Binding-site contacts:
Ligand atom C6 contacts residue GLY112 of chain 1.B at 3.6 Å.
Ligand atom O6 contacts residue GLY112 of chain 1.B at 3.1 Å.
Ligand atom O3 contacts residue HIS95 of chain 1.C at 3.3 Å (h-bond).
Ligand atom O6 contacts residue HIS95 of chain 1.C at 3.8 Å.
Ligand atom C7 contacts residue PHE31 of chain 1.B at 3.1 Å (hydrophobic).
Ligand atom C5 contacts residue GLY112 of chain 1.B at 3.7 Å.
Ligand atom O7 contacts residue PHE31 of chain 1.B at 3.1 Å.
Ligand atom N2 contacts residue ASN58 of chain 1.D at 2.6 Å (h-bond).
Ligand atom C6 contacts residue TYR54 of chain 1.B at 3.7 Å (hydrophobic).
Ligand atom N2 contacts residue PHE31 of chain 1.B at 3.0 Å.
Ligand atom O3 contacts residue PHE31 of chain 1.B at 3.3 Å.
Ligand atom C2 contacts residue ASN58 of chain 1.D at 2.5 Å.
Ligand atom O6 contacts residue THR115 of chain 1.B at 3.4 Å (h-bond).
Ligand atom O6 contacts residue HIS33 of chain 1.B at 3.7 Å.
Ligand atom C5 contacts residue ASN58 of chain 1.D at 3.6 Å.
Ligand atom C8 contacts residue ARG110 of chain 1.B at 3.3 Å.
Ligand atom O6 contacts residue HIS95 of chain 1.C at 3.7 Å.
Ligand atom C7 contacts residue ASN58 of chain 1.D at 3.9 Å.
Ligand atom C3 contacts residue HIS95 of chain 1.C at 3.4 Å.
Ligand atom O5 contacts residue GLY112 of chain 1.B at 3.7 Å.
Ligand atom C8 contacts residue THR18 of chain 1.A at 3.6 Å.
Ligand atom C1 contacts residue ASN58 of chain 1.D at 1.4 Å.
Ligand atom C6 contacts residue ARG110 of chain 1.B at 3.9 Å.
Ligand atom O5 contacts residue ASN58 of chain 1.D at 2.5 Å (h-bond).
Ligand atom O4 contacts residue HIS95 of chain 1.C at 3.6 Å.
Ligand atom C5 contacts residue GLY112 of chain 1.B at 3.2 Å.
Ligand atom C6 contacts residue SER113 of chain 1.B at 3.8 Å.
Ligand atom O6 contacts residue ASP111 of chain 1.B at 2.5 Å (salt-bridge).
Ligand atom C2 contacts residue PHE31 of chain 1.B at 3.6 Å (hydrophobic).
Ligand atom O5 contacts residue GLY112 of chain 1.B at 3.8 Å.
Ligand atom O2 contacts residue TRP50 of chain 1.B at 3.6 Å.
Ligand atom O7 contacts residue ARG110 of chain 1.B at 3.1 Å.
Ligand atom O6 contacts residue SER113 of chain 1.B at 3.1 Å (h-bond).
Ligand atom C8 contacts residue PHE31 of chain 1.B at 3.9 Å (hydrophobic).
Ligand atom O4 contacts residue HIS95 of chain 1.C at 3.4 Å.
Ligand atom C6 contacts residue GLY112 of chain 1.B at 3.4 Å.
Ligand atom O5 contacts residue GLU57 of chain 1.D at 3.9 Å.
Ligand atom C6 contacts residue ASP111 of chain 1.B at 3.1 Å.
Ligand atom O6 contacts residue GLY112 of chain 1.B at 3.1 Å (h-bond).
Ligand atom C3 contacts residue ASN58 of chain 1.D at 3.8 Å.

Sequence of chain 1.D:
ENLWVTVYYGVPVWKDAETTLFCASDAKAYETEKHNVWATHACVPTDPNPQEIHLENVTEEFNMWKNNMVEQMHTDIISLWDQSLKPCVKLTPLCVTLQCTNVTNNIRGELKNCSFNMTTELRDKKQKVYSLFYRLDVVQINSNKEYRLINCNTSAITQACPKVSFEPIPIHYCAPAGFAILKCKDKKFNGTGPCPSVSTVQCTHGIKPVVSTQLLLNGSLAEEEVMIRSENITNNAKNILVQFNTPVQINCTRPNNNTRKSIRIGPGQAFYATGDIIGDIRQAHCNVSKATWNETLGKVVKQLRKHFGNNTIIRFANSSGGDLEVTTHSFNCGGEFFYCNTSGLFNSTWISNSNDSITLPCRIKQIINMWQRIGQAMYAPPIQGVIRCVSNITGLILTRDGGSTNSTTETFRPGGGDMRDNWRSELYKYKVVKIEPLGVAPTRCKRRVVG

Sequence of chain 1.B:
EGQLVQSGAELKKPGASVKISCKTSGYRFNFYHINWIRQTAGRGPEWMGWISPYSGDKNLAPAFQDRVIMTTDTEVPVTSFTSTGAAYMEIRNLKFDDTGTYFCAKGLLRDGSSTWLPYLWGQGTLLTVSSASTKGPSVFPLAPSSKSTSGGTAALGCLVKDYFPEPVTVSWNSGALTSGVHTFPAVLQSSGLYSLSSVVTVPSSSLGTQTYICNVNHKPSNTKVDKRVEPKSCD

Sequence of chain 1.C:
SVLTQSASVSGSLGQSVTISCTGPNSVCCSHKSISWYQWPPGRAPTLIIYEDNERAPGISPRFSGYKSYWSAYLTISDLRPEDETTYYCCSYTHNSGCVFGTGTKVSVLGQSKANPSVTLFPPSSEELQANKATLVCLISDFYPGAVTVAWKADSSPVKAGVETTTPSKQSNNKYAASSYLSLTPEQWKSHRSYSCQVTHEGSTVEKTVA

Sequence of chain 1.A:
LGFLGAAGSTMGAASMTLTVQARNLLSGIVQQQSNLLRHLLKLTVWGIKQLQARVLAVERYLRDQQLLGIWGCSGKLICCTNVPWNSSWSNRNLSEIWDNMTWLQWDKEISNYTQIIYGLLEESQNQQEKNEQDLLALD

A protein and the small-molecule ligand that binds it are described below.
Small molecule (SMILES): CC(=O)N[C@H]1[C@H](O[C@H]2[C@H](O)[C@@H](NC(C)=O)CO[C@@H]2CO)O[C@H](CO)[C@@H](O[C@@H]2O[C@H](CO[C@H]3O[C@H](CO)[C@@H](O)[C@H](O[C@H]4O[C@H](CO)[C@@H](O)[C@H](O)[C@@H]4O)[C@@H]3O)[C@@H](O)[C@H](O[C@H]3O[C@H](CO[C@H]4O[C@H](CO)[C@@H](O)[C@H](O)[C@@H]4O)[C@@H](O)[C@H](O)[C@@H]3O)[C@@H]2O)[C@@H]1O